The small molecule below binds the protein below.
Small molecule (SMILES): Cc1c(C(=O)O)cnn1-c1ccccc1

Binding-site contacts:
Ligand atom C06 contacts residue GLY17 of chain 2.A at 3.7 Å.
Ligand atom C10 contacts residue HIS18 of chain 2.A at 3.1 Å.
Ligand atom C10 contacts residue SER127 of chain 2.A at 3.3 Å.
Ligand atom C12 contacts residue SER127 of chain 2.A at 3.8 Å.
Ligand atom C15 contacts residue ARG91 of chain 2.A at 3.2 Å.
Ligand atom C06 contacts residue VAL126 of chain 2.A at 3.5 Å (hydrophobic).
Ligand atom N11 contacts residue VAL126 of chain 2.A at 3.6 Å (h-bond).
Ligand atom C12 contacts residue ARG91 of chain 2.A at 4.0 Å.
Ligand atom C03 contacts residue VAL21 of chain 2.A at 3.8 Å (hydrophobic).
Ligand atom O13 contacts residue ARG91 of chain 2.A at 3.6 Å (salt-bridge).
Ligand atom C01 contacts residue TYR123 of chain 2.A at 3.4 Å (hydrophobic).
Ligand atom N11 contacts residue SER127 of chain 2.A at 4.0 Å.
Ligand atom C02 contacts residue GLY17 of chain 2.A at 3.7 Å.
Ligand atom C12 contacts residue HIS18 of chain 2.A at 3.8 Å.
Ligand atom C06 contacts residue TYR123 of chain 2.A at 3.6 Å (hydrophobic).
Ligand atom C02 contacts residue THR119 of chain 2.A at 3.1 Å.
Ligand atom N07 contacts residue VAL126 of chain 2.A at 3.6 Å.
Ligand atom C09 contacts residue SER128 of chain 2.A at 3.7 Å.
Ligand atom O14 contacts residue SER128 of chain 2.A at 2.6 Å (h-bond).
Ligand atom C01 contacts residue THR119 of chain 2.A at 3.0 Å.
Ligand atom C08 contacts residue ARG91 of chain 2.A at 3.8 Å.
Ligand atom N07 contacts residue THR15 of chain 2.A at 3.7 Å.
Ligand atom C05 contacts residue GLY17 of chain 2.A at 3.9 Å.
Ligand atom C09 contacts residue SER127 of chain 2.A at 3.6 Å.
Ligand atom C10 contacts residue VAL126 of chain 2.A at 3.9 Å (hydrophobic).
Ligand atom C08 contacts residue VAL126 of chain 2.A at 3.9 Å (hydrophobic).
Ligand atom C08 contacts residue HIS18 of chain 2.A at 3.4 Å.
Ligand atom C09 contacts residue HIS18 of chain 2.A at 3.2 Å.
Ligand atom N11 contacts residue THR15 of chain 2.A at 2.6 Å (h-bond).
Ligand atom C04 contacts residue HIS18 of chain 2.A at 3.8 Å.
Ligand atom C10 contacts residue THR15 of chain 2.A at 3.3 Å.
Ligand atom N11 contacts residue HIS18 of chain 2.A at 3.5 Å (h-bond).
Ligand atom C12 contacts residue SER128 of chain 2.A at 3.5 Å.
Ligand atom C03 contacts residue GLY17 of chain 2.A at 3.4 Å.
Ligand atom O14 contacts residue SER127 of chain 2.A at 3.5 Å.
Ligand atom N07 contacts residue HIS18 of chain 2.A at 3.5 Å (h-bond).
Ligand atom C01 contacts residue GLY17 of chain 2.A at 3.6 Å.
Ligand atom C06 contacts residue ARG91 of chain 2.A at 4.0 Å.
Ligand atom C10 contacts residue SER128 of chain 2.A at 3.3 Å.
Ligand atom C04 contacts residue GLY17 of chain 2.A at 3.6 Å.

Sequence of chain 2.A:
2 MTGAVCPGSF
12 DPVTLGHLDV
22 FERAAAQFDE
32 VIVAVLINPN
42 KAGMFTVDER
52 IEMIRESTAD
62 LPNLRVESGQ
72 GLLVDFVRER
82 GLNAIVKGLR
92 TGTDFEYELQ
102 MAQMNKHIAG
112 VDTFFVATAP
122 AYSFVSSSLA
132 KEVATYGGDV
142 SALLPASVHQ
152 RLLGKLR